Binding-site contacts:
Ligand atom CAL contacts residue PHE116 of chain 1.B at 4.1 Å (hydrophobic).
Ligand atom NAI contacts residue MET118 of chain 1.B at 3.7 Å.
Ligand atom CAK contacts residue LEU119 of chain 1.B at 4.1 Å (hydrophobic).
Ligand atom NAH contacts residue LEU172 of chain 1.B at 3.9 Å.
Ligand atom CAL contacts residue VAL184 of chain 1.B at 4.2 Å (hydrophobic).
Ligand atom SAJ contacts residue ILE43 of chain 1.B at 3.9 Å.
Ligand atom CAN contacts residue ALA64 of chain 1.B at 3.7 Å (hydrophobic).
Ligand atom NAH contacts residue LEU119 of chain 1.B at 3.4 Å (h-bond).
Ligand atom CAF contacts residue LEU119 of chain 1.B at 3.7 Å (hydrophobic).
Ligand atom CAN contacts residue LEU172 of chain 1.B at 3.8 Å (hydrophobic).
Ligand atom CAA contacts residue ILE43 of chain 1.B at 4.0 Å (hydrophobic).
Ligand atom OAD contacts residue PHE116 of chain 1.B at 3.2 Å.
Ligand atom CAM contacts residue LEU172 of chain 1.B at 4.0 Å (hydrophobic).
Ligand atom OAB contacts residue LEU119 of chain 1.B at 4.2 Å.
Ligand atom CAN contacts residue LEU119 of chain 1.B at 4.1 Å (hydrophobic).
Ligand atom CAF contacts residue GLU117 of chain 1.B at 3.5 Å.
Ligand atom CAK contacts residue SER120 of chain 1.B at 4.2 Å.
Ligand atom OAC contacts residue PHE116 of chain 1.B at 4.0 Å.
Ligand atom CAE contacts residue LEU119 of chain 1.B at 4.1 Å (hydrophobic).
Ligand atom CAE contacts residue VAL184 of chain 1.B at 4.2 Å (hydrophobic).
Ligand atom CAE contacts residue GLU117 of chain 1.B at 4.1 Å.
Ligand atom CAK contacts residue ILE43 of chain 1.B at 3.9 Å (hydrophobic).
Ligand atom CAM contacts residue ILE43 of chain 1.B at 3.8 Å (hydrophobic).
Ligand atom CAE contacts residue ALA64 of chain 1.B at 4.0 Å (hydrophobic).
Ligand atom OAC contacts residue LYS66 of chain 1.B at 4.2 Å.
Ligand atom NAP contacts residue VAL184 of chain 1.B at 4.1 Å.
Ligand atom CAG contacts residue VAL51 of chain 1.B at 4.1 Å (hydrophobic).
Ligand atom OAD contacts residue VAL184 of chain 1.B at 3.7 Å.
Ligand atom CAO contacts residue LEU172 of chain 1.B at 3.8 Å (hydrophobic).
Ligand atom NAI contacts residue SER120 of chain 1.B at 3.8 Å.
Ligand atom CAF contacts residue ALA64 of chain 1.B at 3.6 Å (hydrophobic).
Ligand atom NAI contacts residue LEU119 of chain 1.B at 3.1 Å (h-bond).
Ligand atom OAD contacts residue VAL100 of chain 1.B at 4.1 Å.
Ligand atom CAM contacts residue LEU119 of chain 1.B at 3.6 Å (hydrophobic).
Ligand atom CAE contacts residue PHE116 of chain 1.B at 3.7 Å (hydrophobic).
Ligand atom NAH contacts residue ALA64 of chain 1.B at 4.1 Å.
Ligand atom SAJ contacts residue LEU172 of chain 1.B at 4.0 Å.
Ligand atom OAB contacts residue SER120 of chain 1.B at 4.2 Å.
Ligand atom NAP contacts residue PHE116 of chain 1.B at 3.5 Å.
Ligand atom NAI contacts residue ILE43 of chain 1.B at 3.8 Å.

The protein below binds the small molecule below.
Small molecule (SMILES): CC(=O)Nc1nc2ccc([N+](=O)[O-])cc2s1

Sequence of chain 1.B:
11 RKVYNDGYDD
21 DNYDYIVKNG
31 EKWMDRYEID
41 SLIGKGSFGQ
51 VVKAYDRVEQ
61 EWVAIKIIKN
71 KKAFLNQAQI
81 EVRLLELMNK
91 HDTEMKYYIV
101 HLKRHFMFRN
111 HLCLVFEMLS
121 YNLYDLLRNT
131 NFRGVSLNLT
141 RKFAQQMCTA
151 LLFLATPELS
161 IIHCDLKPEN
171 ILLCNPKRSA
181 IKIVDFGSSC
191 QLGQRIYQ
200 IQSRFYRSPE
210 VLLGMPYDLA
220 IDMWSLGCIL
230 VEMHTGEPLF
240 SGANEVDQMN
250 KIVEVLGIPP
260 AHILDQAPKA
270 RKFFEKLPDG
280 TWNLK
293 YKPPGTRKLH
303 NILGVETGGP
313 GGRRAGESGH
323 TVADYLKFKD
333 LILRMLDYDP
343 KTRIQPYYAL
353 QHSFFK